Binding-site contacts:
Ligand atom C10 contacts residue TYR272 of chain 1.A at 4.2 Å (hydrophobic).
Ligand atom C11 contacts residue LEU109 of chain 1.A at 3.6 Å (hydrophobic).
Ligand atom C3 contacts residue LEU273 of chain 1.A at 4.5 Å (hydrophobic).
Ligand atom C11 contacts residue LEU106 of chain 1.A at 4.1 Å (hydrophobic).
Ligand atom C9 contacts residue LEU269 of chain 1.A at 4.3 Å (hydrophobic).
Ligand atom C2 contacts residue LEU273 of chain 1.A at 4.3 Å (hydrophobic).
Ligand atom C10 contacts residue LEU106 of chain 1.A at 4.2 Å (hydrophobic).

Sequence of chain 1.A:
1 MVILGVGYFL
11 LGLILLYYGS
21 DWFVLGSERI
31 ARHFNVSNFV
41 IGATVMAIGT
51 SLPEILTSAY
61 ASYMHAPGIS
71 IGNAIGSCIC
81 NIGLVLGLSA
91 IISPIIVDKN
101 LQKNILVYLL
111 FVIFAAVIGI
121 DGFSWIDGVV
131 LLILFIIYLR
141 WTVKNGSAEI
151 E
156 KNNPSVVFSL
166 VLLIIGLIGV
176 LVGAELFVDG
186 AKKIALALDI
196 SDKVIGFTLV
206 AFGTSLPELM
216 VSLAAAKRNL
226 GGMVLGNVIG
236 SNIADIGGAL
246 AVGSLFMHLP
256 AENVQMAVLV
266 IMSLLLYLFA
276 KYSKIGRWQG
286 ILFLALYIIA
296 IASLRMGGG

This protein binds this small molecule.
Small molecule (SMILES): O=c1c(O)c(-c2cc(O)c(O)c(O)c2)oc2cc(O)cc(O)c12